Sequence of chain 1.F:
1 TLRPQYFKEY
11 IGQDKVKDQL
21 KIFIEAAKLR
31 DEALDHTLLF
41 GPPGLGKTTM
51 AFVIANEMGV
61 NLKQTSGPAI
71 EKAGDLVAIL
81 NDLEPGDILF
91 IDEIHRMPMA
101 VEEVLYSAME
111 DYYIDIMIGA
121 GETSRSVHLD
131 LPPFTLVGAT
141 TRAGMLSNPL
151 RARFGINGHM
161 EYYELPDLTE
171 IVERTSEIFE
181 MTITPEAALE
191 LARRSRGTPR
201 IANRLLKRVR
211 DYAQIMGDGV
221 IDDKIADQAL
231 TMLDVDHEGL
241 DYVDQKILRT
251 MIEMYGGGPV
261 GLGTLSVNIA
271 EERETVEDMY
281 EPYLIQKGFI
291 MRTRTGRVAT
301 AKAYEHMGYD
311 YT

A protein and the small-molecule ligand that binds it are described below.
Small molecule (SMILES): Nc1ncnc2c1ncn2[C@@H]1O[C@H](COP(=O)(O)OP(=O)(O)OP(O)(O)=S)[C@@H](O)[C@H]1O

Sequence of chain 1.A:
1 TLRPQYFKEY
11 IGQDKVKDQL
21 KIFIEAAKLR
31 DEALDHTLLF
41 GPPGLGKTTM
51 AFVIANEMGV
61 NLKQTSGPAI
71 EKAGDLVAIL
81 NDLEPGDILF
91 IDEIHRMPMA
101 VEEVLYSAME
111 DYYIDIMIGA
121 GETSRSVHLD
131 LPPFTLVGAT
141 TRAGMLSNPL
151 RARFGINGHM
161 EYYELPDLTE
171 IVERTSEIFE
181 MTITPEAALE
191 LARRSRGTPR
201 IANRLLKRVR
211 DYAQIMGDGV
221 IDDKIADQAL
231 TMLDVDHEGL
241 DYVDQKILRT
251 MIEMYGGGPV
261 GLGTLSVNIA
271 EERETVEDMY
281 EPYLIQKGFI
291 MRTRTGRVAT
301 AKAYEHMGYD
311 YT

Binding-site contacts:
Ligand atom N1 contacts residue PRO4 of chain 1.A at 3.6 Å.
Ligand atom O3B contacts residue GLY44 of chain 1.A at 3.0 Å (h-bond).
Ligand atom O1A contacts residue GLY46 of chain 1.A at 3.4 Å.
Ligand atom O3G contacts residue ARG153 of chain 1.F at 3.8 Å.
Ligand atom O1B contacts residue LYS47 of chain 1.A at 3.0 Å (salt-bridge).
Ligand atom N7 contacts residue TYR163 of chain 1.A at 3.6 Å (h-bond).
Ligand atom N6 contacts residue TYR10 of chain 1.A at 3.9 Å.
Ligand atom S1G contacts residue LYS47 of chain 1.A at 2.8 Å (salt-bridge).
Ligand atom O2' contacts residue LEU2 of chain 1.A at 3.7 Å.
Ligand atom O2B contacts residue THR48 of chain 1.A at 3.0 Å (h-bond).
Ligand atom PB contacts residue MG1 of chain 1.K at 3.2 Å.
Ligand atom O3B contacts residue ARG200 of chain 1.A at 3.2 Å (salt-bridge).
Ligand atom C8 contacts residue GLY46 of chain 1.A at 3.8 Å.
Ligand atom O1B contacts residue THR48 of chain 1.A at 3.9 Å.
Ligand atom S1G contacts residue THR141 of chain 1.A at 3.5 Å (h-bond).
Ligand atom O3A contacts residue GLY46 of chain 1.A at 3.7 Å.
Ligand atom PB contacts residue GLY44 of chain 1.A at 3.7 Å.
Ligand atom N6 contacts residue TYR163 of chain 1.A at 3.5 Å (h-bond).
Ligand atom O4' contacts residue PRO199 of chain 1.A at 3.8 Å.
Ligand atom O1A contacts residue THR48 of chain 1.A at 3.5 Å (h-bond).
Ligand atom O1B contacts residue GLY44 of chain 1.A at 3.8 Å.
Ligand atom O2A contacts residue GLU110 of chain 1.F at 3.5 Å (salt-bridge).
Ligand atom O3A contacts residue ARG200 of chain 1.A at 3.6 Å (salt-bridge).
Ligand atom O2G contacts residue THR48 of chain 1.A at 3.9 Å.
Ligand atom C2 contacts residue PRO4 of chain 1.A at 3.5 Å (hydrophobic).
Ligand atom O3A contacts residue GLY44 of chain 1.A at 3.3 Å.
Ligand atom O2A contacts residue ARG3 of chain 1.A at 3.5 Å (salt-bridge).
Ligand atom C2' contacts residue THR49 of chain 1.A at 3.6 Å.
Ligand atom O1B contacts residue GLY46 of chain 1.A at 3.5 Å (h-bond).
Ligand atom PG contacts residue MG1 of chain 1.K at 3.2 Å.
Ligand atom O1A contacts residue LYS47 of chain 1.A at 3.7 Å.
Ligand atom O2G contacts residue MG1 of chain 1.K at 1.8 Å.
Ligand atom O2B contacts residue MG1 of chain 1.K at 1.9 Å.
Ligand atom N3 contacts residue PRO4 of chain 1.A at 3.9 Å.
Ligand atom O2' contacts residue ARG3 of chain 1.A at 3.5 Å.
Ligand atom O3B contacts residue MG1 of chain 1.K at 3.5 Å.
Ligand atom O1A contacts residue ARG3 of chain 1.A at 3.6 Å.
Ligand atom O2A contacts residue ARG200 of chain 1.A at 3.5 Å (salt-bridge).
Ligand atom O1A contacts residue THR49 of chain 1.A at 3.0 Å (h-bond).
Ligand atom N6 contacts residue ILE11 of chain 1.A at 2.8 Å (h-bond).